Binding-site contacts:
Ligand atom C4 contacts residue GLN115 of chain 1.A at 3.2 Å.
Ligand atom C43 contacts residue SER137 of chain 1.A at 3.4 Å.
Ligand atom C7 contacts residue LEU169 of chain 1.B at 3.8 Å (hydrophobic).
Ligand atom O21 contacts residue SER66 of chain 1.A at 2.8 Å (h-bond).
Ligand atom C1A contacts residue PRO104 of chain 1.A at 3.6 Å (hydrophobic).
Ligand atom C3 contacts residue HIS63 of chain 1.A at 3.8 Å.
Ligand atom C8 contacts residue LEU173 of chain 1.B at 3.7 Å (hydrophobic).
Ligand atom O12 contacts residue HIS99 of chain 1.A at 3.1 Å (h-bond).
Ligand atom C2 contacts residue GLN115 of chain 1.A at 3.7 Å.
Ligand atom C41 contacts residue GLN115 of chain 1.A at 3.8 Å.
Ligand atom C42 contacts residue ASN81 of chain 1.A at 3.4 Å.
Ligand atom O21 contacts residue THR111 of chain 1.A at 3.8 Å.
Ligand atom O12 contacts residue MG1 of chain 1.D at 1.9 Å.
Ligand atom C4 contacts residue ASN81 of chain 1.A at 3.7 Å.
Ligand atom C12 contacts residue MG1 of chain 1.D at 3.0 Å.
Ligand atom C9 contacts residue MET176 of chain 1.B at 3.1 Å (hydrophobic).
Ligand atom C42 contacts residue PHE85 of chain 1.A at 3.4 Å (hydrophobic).
Ligand atom C41 contacts residue SER137 of chain 1.A at 3.8 Å.
Ligand atom O1C contacts residue PHE85 of chain 1.A at 3.4 Å.
Ligand atom C43 contacts residue ASN81 of chain 1.A at 2.9 Å.
Ligand atom O10 contacts residue PRO104 of chain 1.A at 3.3 Å.
Ligand atom O3 contacts residue ASN81 of chain 1.A at 3.0 Å (h-bond).
Ligand atom C8 contacts residue MET176 of chain 1.B at 3.3 Å (hydrophobic).
Ligand atom O21 contacts residue GLN115 of chain 1.A at 3.1 Å (h-bond).
Ligand atom C3 contacts residue GLN115 of chain 1.A at 3.4 Å.
Ligand atom C21 contacts residue GLN115 of chain 1.A at 3.6 Å.
Ligand atom O11 contacts residue MG1 of chain 1.D at 2.0 Å.
Ligand atom O10 contacts residue ARG103 of chain 1.A at 3.2 Å.
Ligand atom O3 contacts residue GLN115 of chain 1.A at 3.3 Å (h-bond).
Ligand atom C42 contacts residue SER137 of chain 1.A at 3.5 Å.
Ligand atom O1 contacts residue VAL112 of chain 1.A at 3.6 Å.
Ligand atom C1B contacts residue MG1 of chain 1.D at 3.5 Å.
Ligand atom C9 contacts residue LEU173 of chain 1.B at 3.5 Å (hydrophobic).
Ligand atom C21 contacts residue HIS63 of chain 1.A at 3.7 Å.
Ligand atom O3 contacts residue HIS63 of chain 1.A at 2.8 Å (h-bond).
Ligand atom C10 contacts residue PRO104 of chain 1.A at 3.3 Å (hydrophobic).
Ligand atom O21 contacts residue HIS63 of chain 1.A at 3.1 Å (h-bond).
Ligand atom N4 contacts residue ASN81 of chain 1.A at 2.7 Å (h-bond).
Ligand atom C11 contacts residue MG1 of chain 1.D at 3.1 Å.
Ligand atom C5 contacts residue GLN115 of chain 1.A at 3.1 Å.

A protein and the small-molecule ligand that binds it are described below.
Small molecule (SMILES): Cc1c2c(c(O)c3c(O)cccc13)C(=O)[C@]1(O)C(=O)C(C(N)=O)=C(O)[C@@H](N(C)C)[C@@H]1C2

Sequence of chain 1.B:
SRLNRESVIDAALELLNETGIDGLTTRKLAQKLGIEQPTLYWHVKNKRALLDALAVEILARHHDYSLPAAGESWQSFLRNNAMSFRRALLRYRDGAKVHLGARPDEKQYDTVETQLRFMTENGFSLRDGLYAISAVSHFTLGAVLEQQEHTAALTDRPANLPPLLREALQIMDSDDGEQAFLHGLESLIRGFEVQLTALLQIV

Sequence of chain 1.A:
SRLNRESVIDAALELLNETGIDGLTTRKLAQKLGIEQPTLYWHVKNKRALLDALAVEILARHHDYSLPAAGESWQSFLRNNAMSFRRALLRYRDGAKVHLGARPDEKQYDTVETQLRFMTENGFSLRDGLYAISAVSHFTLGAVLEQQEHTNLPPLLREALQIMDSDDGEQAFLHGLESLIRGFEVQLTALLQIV